Binding-site contacts:
Ligand atom C3 contacts residue HIS43 of chain 1.A at 1.5 Å.
Ligand atom CA1 contacts residue ALA195 of chain 1.A at 3.4 Å (hydrophobic).
Ligand atom O contacts residue GLY197 of chain 1.A at 3.0 Å (h-bond).
Ligand atom C2 contacts residue HIS43 of chain 1.A at 2.5 Å.
Ligand atom NH2 contacts residue SER198 of chain 1.A at 3.0 Å (h-bond).
Ligand atom N2 contacts residue ALA195 of chain 1.A at 2.7 Å (h-bond).
Ligand atom NH2 contacts residue CYS201 of chain 1.A at 3.6 Å.
Ligand atom CB2 contacts residue ALA195 of chain 1.A at 3.6 Å (hydrophobic).
Ligand atom NE contacts residue CYS176 of chain 1.A at 3.6 Å.
Ligand atom O2 contacts residue SER180 of chain 1.A at 2.4 Å (h-bond).
Ligand atom CZ1 contacts residue ASP174 of chain 1.A at 3.2 Å.
Ligand atom NH2 contacts residue ASP174 of chain 1.A at 2.8 Å (salt-bridge).
Ligand atom CA2 contacts residue SER180 of chain 1.A at 2.2 Å.
Ligand atom NH1 contacts residue THR175 of chain 1.A at 3.1 Å (h-bond).
Ligand atom CB1 contacts residue HIS43 of chain 1.A at 3.3 Å.
Ligand atom CA2 contacts residue HIS43 of chain 1.A at 3.4 Å.
Ligand atom NH1 contacts residue ASP174 of chain 1.A at 2.9 Å (salt-bridge).
Ligand atom NH1 contacts residue ALA208 of chain 1.A at 3.2 Å.
Ligand atom CZ1 contacts residue THR175 of chain 1.A at 3.1 Å.
Ligand atom N contacts residue GLY197 of chain 1.A at 3.0 Å (h-bond).
Ligand atom O contacts residue GLY196 of chain 1.A at 3.2 Å.
Ligand atom CD3 contacts residue GLY197 of chain 1.A at 3.3 Å.
Ligand atom O2 contacts residue HIS43 of chain 1.A at 3.6 Å.
Ligand atom CA2 contacts residue ALA195 of chain 1.A at 3.6 Å (hydrophobic).
Ligand atom O2 contacts residue GLY178 of chain 1.A at 3.2 Å (h-bond).
Ligand atom C3 contacts residue SER180 of chain 1.A at 2.5 Å.
Ligand atom CD2 contacts residue TYR154 of chain 1.A at 3.2 Å (hydrophobic).
Ligand atom CA contacts residue GLU199 of chain 1.A at 3.7 Å.
Ligand atom CZ1 contacts residue GLY197 of chain 1.A at 3.6 Å.
Ligand atom C2 contacts residue SER180 of chain 1.A at 1.4 Å.
Ligand atom CG2 contacts residue CYS176 of chain 1.A at 3.7 Å (hydrophobic).
Ligand atom CD3 contacts residue GLY196 of chain 1.A at 3.4 Å.
Ligand atom N2 contacts residue SER180 of chain 1.A at 2.9 Å (h-bond).
Ligand atom NH2 contacts residue GLY197 of chain 1.A at 3.5 Å.
Ligand atom N2 contacts residue HIS43 of chain 1.A at 3.0 Å.
Ligand atom NE contacts residue GLY197 of chain 1.A at 3.6 Å.
Ligand atom NE contacts residue THR175 of chain 1.A at 3.6 Å (h-bond).
Ligand atom NH2 contacts residue THR175 of chain 1.A at 3.3 Å (h-bond).
Ligand atom CB2 contacts residue SER180 of chain 1.A at 2.6 Å.
Ligand atom N contacts residue GLU199 of chain 1.A at 2.9 Å (salt-bridge).

The small molecule below binds the protein below.
Small molecule (SMILES): NC(=[NH2+])NCCC[C@H](NC(=O)[C@@H]1CCCN1C(=O)[C@H](N)Cc1ccccc1)[C@H](O)CCl

Sequence of chain 1.A:
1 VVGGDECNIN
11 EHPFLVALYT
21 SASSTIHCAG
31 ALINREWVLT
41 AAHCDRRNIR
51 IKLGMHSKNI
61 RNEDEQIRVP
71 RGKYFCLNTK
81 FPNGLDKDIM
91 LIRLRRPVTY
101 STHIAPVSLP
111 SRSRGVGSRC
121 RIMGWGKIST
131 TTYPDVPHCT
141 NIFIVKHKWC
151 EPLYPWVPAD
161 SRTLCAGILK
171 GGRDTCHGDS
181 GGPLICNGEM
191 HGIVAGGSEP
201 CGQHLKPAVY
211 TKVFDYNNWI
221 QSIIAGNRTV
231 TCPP